Sequence of chain 1.B:
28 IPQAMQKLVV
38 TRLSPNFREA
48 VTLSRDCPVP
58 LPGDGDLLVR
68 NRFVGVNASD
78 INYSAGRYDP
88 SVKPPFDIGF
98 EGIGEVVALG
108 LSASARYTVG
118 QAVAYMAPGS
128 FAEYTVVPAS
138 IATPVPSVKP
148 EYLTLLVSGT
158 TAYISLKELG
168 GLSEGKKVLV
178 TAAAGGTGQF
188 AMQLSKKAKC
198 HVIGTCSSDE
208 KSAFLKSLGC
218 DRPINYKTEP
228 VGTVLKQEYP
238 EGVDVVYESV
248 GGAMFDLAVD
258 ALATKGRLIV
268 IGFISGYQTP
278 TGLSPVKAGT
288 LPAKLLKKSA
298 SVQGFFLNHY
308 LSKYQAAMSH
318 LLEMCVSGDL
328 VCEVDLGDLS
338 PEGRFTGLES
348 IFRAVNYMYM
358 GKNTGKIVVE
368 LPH

Binding-site contacts:
Ligand atom CAI contacts residue VAL154 of chain 1.B at 3.3 Å (hydrophobic).
Ligand atom CAR contacts residue TYR85 of chain 1.B at 4.1 Å (hydrophobic).
Ligand atom CAD contacts residue TYR274 of chain 1.B at 4.3 Å (hydrophobic).
Ligand atom CAG contacts residue NAP1 of chain 1.R at 2.8 Å.
Ligand atom CAF contacts residue SER76 of chain 1.B at 3.2 Å.
Ligand atom CAG contacts residue TYR274 of chain 1.B at 3.9 Å (hydrophobic).
Ligand atom CAE contacts residue SER76 of chain 1.B at 3.4 Å.
Ligand atom CAI contacts residue NAP1 of chain 1.R at 4.1 Å.
Ligand atom CAL contacts residue PHE303 of chain 1.B at 4.1 Å (hydrophobic).
Ligand atom OAN contacts residue NAP1 of chain 1.R at 3.2 Å.
Ligand atom CAP contacts residue VAL154 of chain 1.B at 4.5 Å (hydrophobic).
Ligand atom CAK contacts residue VAL154 of chain 1.B at 3.5 Å (hydrophobic).
Ligand atom CAF contacts residue PHE303 of chain 1.B at 4.0 Å (hydrophobic).
Ligand atom CAH contacts residue PHE303 of chain 1.B at 4.3 Å (hydrophobic).
Ligand atom CAE contacts residue TYR274 of chain 1.B at 3.4 Å (hydrophobic).
Ligand atom CAH contacts residue SER76 of chain 1.B at 3.1 Å.
Ligand atom CAJ contacts residue PHE303 of chain 1.B at 3.9 Å (hydrophobic).
Ligand atom CAR contacts residue SER76 of chain 1.B at 4.3 Å.
Ligand atom CAD contacts residue SER76 of chain 1.B at 3.3 Å.
Ligand atom CAJ contacts residue TYR85 of chain 1.B at 4.2 Å (hydrophobic).
Ligand atom C2 contacts residue NAP1 of chain 1.R at 3.7 Å.
Ligand atom CAE contacts residue NAP1 of chain 1.R at 3.3 Å.
Ligand atom CAH contacts residue TYR85 of chain 1.B at 2.6 Å (hydrophobic).
Ligand atom CAJ contacts residue NAP1 of chain 1.R at 4.1 Å.
Ligand atom CAF contacts residue TYR85 of chain 1.B at 2.9 Å (hydrophobic).
Ligand atom CAK contacts residue NAP1 of chain 1.R at 3.4 Å.
Ligand atom CAG contacts residue ILE268 of chain 1.B at 4.3 Å (hydrophobic).
Ligand atom CAL contacts residue NAP1 of chain 1.R at 3.8 Å.
Ligand atom CAR contacts residue NAP1 of chain 1.R at 3.2 Å.
Ligand atom CAL contacts residue TYR85 of chain 1.B at 3.7 Å (hydrophobic).
Ligand atom OAN contacts residue SER76 of chain 1.B at 3.6 Å.
Ligand atom C2 contacts residue TYR85 of chain 1.B at 3.8 Å (hydrophobic).
Ligand atom CAG contacts residue SER76 of chain 1.B at 3.3 Å.
Ligand atom CAD contacts residue ASN79 of chain 1.B at 4.5 Å.
Ligand atom OAN contacts residue TYR85 of chain 1.B at 4.3 Å.
Ligand atom CAE contacts residue ILE268 of chain 1.B at 4.2 Å (hydrophobic).
Ligand atom CAD contacts residue TYR85 of chain 1.B at 4.2 Å (hydrophobic).
Ligand atom C2 contacts residue SER76 of chain 1.B at 3.1 Å.

This small molecule binds to this protein.
Small molecule (SMILES): C[C@@H](C(=O)O)c1cccc(Oc2ccccc2)c1